Sequence of chain 1.E:
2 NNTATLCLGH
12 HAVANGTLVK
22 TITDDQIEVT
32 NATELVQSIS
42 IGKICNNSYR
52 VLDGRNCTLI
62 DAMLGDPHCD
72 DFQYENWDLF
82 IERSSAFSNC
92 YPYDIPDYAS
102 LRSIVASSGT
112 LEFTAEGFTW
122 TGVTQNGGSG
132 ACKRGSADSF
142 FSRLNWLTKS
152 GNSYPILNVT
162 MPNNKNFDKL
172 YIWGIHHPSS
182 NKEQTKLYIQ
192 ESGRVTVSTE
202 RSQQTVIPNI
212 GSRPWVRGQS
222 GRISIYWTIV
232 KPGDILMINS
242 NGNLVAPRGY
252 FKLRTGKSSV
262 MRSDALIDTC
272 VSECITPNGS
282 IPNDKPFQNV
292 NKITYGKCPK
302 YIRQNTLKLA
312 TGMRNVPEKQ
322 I

Binding-site contacts:
Ligand atom C2 contacts residue TRP216 of chain 1.E at 4.4 Å (hydrophobic).
Ligand atom O7 contacts residue TRP216 of chain 1.E at 3.0 Å (h-bond).
Ligand atom C5 contacts residue MET238 of chain 1.A at 3.7 Å (hydrophobic).
Ligand atom C5 contacts residue TRP216 of chain 1.E at 4.1 Å (hydrophobic).
Ligand atom C4 contacts residue ASN159 of chain 1.A at 4.3 Å.
Ligand atom C8 contacts residue ILE236 of chain 1.A at 4.3 Å (hydrophobic).
Ligand atom N2 contacts residue TRP216 of chain 1.E at 4.3 Å.
Ligand atom C3 contacts residue SER213 of chain 1.E at 4.1 Å.
Ligand atom O5 contacts residue TRP216 of chain 1.E at 3.4 Å.
Ligand atom C1 contacts residue TRP216 of chain 1.E at 3.7 Å (hydrophobic).
Ligand atom C2 contacts residue TRP216 of chain 1.E at 4.1 Å (hydrophobic).
Ligand atom C8 contacts residue MET238 of chain 1.A at 3.8 Å (hydrophobic).
Ligand atom O3 contacts residue TRP216 of chain 1.E at 3.8 Å.
Ligand atom C7 contacts residue MET238 of chain 1.A at 3.9 Å (hydrophobic).
Ligand atom C8 contacts residue SER213 of chain 1.E at 4.2 Å.
Ligand atom C7 contacts residue SER213 of chain 1.E at 4.3 Å.
Ligand atom O7 contacts residue PRO215 of chain 1.E at 3.5 Å.
Ligand atom C8 contacts residue TRP216 of chain 1.E at 4.3 Å (hydrophobic).
Ligand atom C1 contacts residue SER213 of chain 1.E at 3.7 Å.
Ligand atom O7 contacts residue MET238 of chain 1.A at 3.5 Å.
Ligand atom C2 contacts residue ASN159 of chain 1.A at 2.7 Å.
Ligand atom C8 contacts residue SER180 of chain 1.E at 4.5 Å.
Ligand atom N2 contacts residue SER213 of chain 1.E at 3.4 Å.
Ligand atom C8 contacts residue PRO215 of chain 1.E at 4.2 Å (hydrophobic).
Ligand atom C1 contacts residue ASN159 of chain 1.A at 1.4 Å.
Ligand atom O5 contacts residue ASN159 of chain 1.A at 2.3 Å (h-bond).
Ligand atom C7 contacts residue TRP216 of chain 1.E at 3.8 Å (hydrophobic).
Ligand atom C3 contacts residue ASN159 of chain 1.A at 3.9 Å.
Ligand atom N2 contacts residue ASN159 of chain 1.A at 3.2 Å (h-bond).
Ligand atom C5 contacts residue ASN159 of chain 1.A at 3.6 Å.
Ligand atom C7 contacts residue PRO215 of chain 1.E at 4.2 Å (hydrophobic).
Ligand atom C6 contacts residue THR161 of chain 1.A at 3.7 Å.
Ligand atom C7 contacts residue ASN159 of chain 1.A at 3.6 Å.
Ligand atom O7 contacts residue ARG214 of chain 1.E at 4.0 Å.
Ligand atom C5 contacts residue THR161 of chain 1.A at 4.4 Å.
Ligand atom C6 contacts residue MET238 of chain 1.A at 3.9 Å (hydrophobic).
Ligand atom O7 contacts residue ASN159 of chain 1.A at 3.6 Å.
Ligand atom C4 contacts residue TRP216 of chain 1.E at 4.2 Å (hydrophobic).
Ligand atom C2 contacts residue SER213 of chain 1.E at 4.0 Å.
Ligand atom O6 contacts residue TRP216 of chain 1.E at 4.3 Å.

The protein below binds the small molecule below.
Small molecule (SMILES): CC(=O)N[C@H]1[C@H](O[C@H]2[C@H](O)[C@@H](NC(C)=O)CO[C@@H]2CO)O[C@H](CO)[C@@H](O[C@@H]2O[C@H](CO[C@H]3O[C@H](CO)[C@@H](O)[C@H](O)[C@@H]3O)[C@@H](O)[C@H](O)[C@@H]2O)[C@@H]1O

Sequence of chain 1.A:
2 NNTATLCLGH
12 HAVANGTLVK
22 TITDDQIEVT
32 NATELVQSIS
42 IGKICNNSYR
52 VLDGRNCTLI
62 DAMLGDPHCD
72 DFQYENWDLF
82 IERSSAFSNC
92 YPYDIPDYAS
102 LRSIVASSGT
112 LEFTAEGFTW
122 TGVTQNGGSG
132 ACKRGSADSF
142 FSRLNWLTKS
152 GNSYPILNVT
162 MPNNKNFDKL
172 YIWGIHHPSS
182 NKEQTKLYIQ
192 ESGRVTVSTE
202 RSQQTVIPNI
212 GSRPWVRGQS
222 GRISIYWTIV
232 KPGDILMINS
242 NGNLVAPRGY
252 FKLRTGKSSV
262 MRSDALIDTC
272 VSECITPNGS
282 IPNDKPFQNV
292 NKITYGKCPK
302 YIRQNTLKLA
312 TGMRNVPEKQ